A small-molecule ligand and the protein it binds are described below.
Small molecule (SMILES): CCCC[C@H](NC(=O)[C@H](C)NC(=O)[C@H](CCC(=O)O)NC(=O)[C@H](Cc1ccccc1)NC[C@H](CC(C)C)NC(=O)[C@@H](NC(=O)[C@@H](N)CCCNC(N)=[NH2+])C(C)C)C(N)=O

Binding-site contacts:
Ligand atom CG2 contacts residue ILE84 of chain 1.A at 3.3 Å (hydrophobic).
Ligand atom CD21 contacts residue GLY27 of chain 1.B at 3.4 Å.
Ligand atom NH2 contacts residue MET46 of chain 1.A at 3.1 Å (h-bond).
Ligand atom CG contacts residue ILE47 of chain 1.A at 3.5 Å (hydrophobic).
Ligand atom CA3 contacts residue ASN25 of chain 1.A at 3.4 Å.
Ligand atom CB5 contacts residue ASP29 of chain 1.B at 3.4 Å.
Ligand atom N7 contacts residue MET46 of chain 1.B at 2.6 Å (h-bond).
Ligand atom CB3 contacts residue ASN25 of chain 1.A at 3.5 Å.
Ligand atom CA3 contacts residue GLY27 of chain 1.B at 3.3 Å.
Ligand atom OE2 contacts residue ASP29 of chain 1.B at 3.1 Å (salt-bridge).
Ligand atom CD4 contacts residue ASP30 of chain 1.B at 3.0 Å.
Ligand atom CD4 contacts residue LYS45 of chain 1.B at 2.9 Å.
Ligand atom N4 contacts residue GLY27 of chain 1.B at 2.8 Å (h-bond).
Ligand atom OE1 contacts residue ASP30 of chain 1.B at 2.7 Å (salt-bridge).
Ligand atom N3 contacts residue ASN25 of chain 1.A at 3.2 Å (h-bond).
Ligand atom O1 contacts residue ILE50 of chain 1.B at 3.2 Å.
Ligand atom CD21 contacts residue LEU23 of chain 1.A at 3.5 Å (hydrophobic).
Ligand atom O contacts residue ASP29 of chain 1.A at 2.8 Å (salt-bridge).
Ligand atom CB3 contacts residue ILE84 of chain 1.A at 3.5 Å (hydrophobic).
Ligand atom O3 contacts residue ALA28 of chain 1.B at 3.4 Å.
Ligand atom CA5 contacts residue ASP29 of chain 1.B at 3.2 Å.
Ligand atom O3 contacts residue ASP29 of chain 1.B at 2.9 Å (salt-bridge).
Ligand atom NH2 contacts residue LYS45 of chain 1.A at 3.4 Å.
Ligand atom N1 contacts residue GLY48 of chain 1.A at 3.1 Å (h-bond).
Ligand atom N contacts residue ASP29 of chain 1.A at 3.0 Å (salt-bridge).
Ligand atom CG6 contacts residue LYS45 of chain 1.B at 3.4 Å.
Ligand atom CG contacts residue GLY48 of chain 1.A at 3.1 Å.
Ligand atom OE2 contacts residue ASP30 of chain 1.B at 2.8 Å (salt-bridge).
Ligand atom O contacts residue ALA28 of chain 1.A at 3.5 Å.
Ligand atom N5 contacts residue GLY48 of chain 1.B at 2.9 Å (h-bond).
Ligand atom O4 contacts residue GLY48 of chain 1.B at 2.9 Å (h-bond).
Ligand atom CD3 contacts residue ASP30 of chain 1.B at 3.5 Å.
Ligand atom OE1 contacts residue ILE47 of chain 1.B at 3.3 Å.
Ligand atom CB5 contacts residue ARG8 of chain 1.A at 3.1 Å.
Ligand atom CB6 contacts residue LYS45 of chain 1.B at 2.9 Å.
Ligand atom CA4 contacts residue GLY48 of chain 1.B at 3.5 Å.
Ligand atom N2 contacts residue GLY27 of chain 1.A at 2.9 Å (h-bond).
Ligand atom CE contacts residue ASP30 of chain 1.B at 3.0 Å.
Ligand atom CZ contacts residue MET46 of chain 1.A at 3.4 Å (hydrophobic).
Ligand atom CB contacts residue GLY48 of chain 1.A at 2.7 Å.

Sequence of chain 1.A:
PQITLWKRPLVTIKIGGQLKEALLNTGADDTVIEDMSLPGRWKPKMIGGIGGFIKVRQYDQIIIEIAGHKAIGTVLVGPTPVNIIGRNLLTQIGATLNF

Sequence of chain 1.B:
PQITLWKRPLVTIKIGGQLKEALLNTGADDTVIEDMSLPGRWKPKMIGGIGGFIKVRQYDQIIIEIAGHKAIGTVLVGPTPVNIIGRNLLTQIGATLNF